Binding-site contacts:
Ligand atom O1A contacts residue GLY286 of chain 1.A at 3.3 Å (h-bond).
Ligand atom O3' contacts residue GLY285 of chain 1.A at 3.6 Å.
Ligand atom C5M contacts residue THR248 of chain 1.A at 3.5 Å.
Ligand atom C7' contacts residue SER10 of chain 1.A at 3.5 Å.
Ligand atom N3 contacts residue TRP267 of chain 1.A at 3.4 Å.
Ligand atom O2 contacts residue LEU270 of chain 1.A at 2.9 Å (h-bond).
Ligand atom O4' contacts residue GLY286 of chain 1.A at 3.4 Å.
Ligand atom O4C contacts residue PHE15 of chain 1.A at 3.4 Å.
Ligand atom C6' contacts residue TRP136 of chain 1.A at 3.5 Å (hydrophobic).
Ligand atom O2B contacts residue SER219 of chain 1.A at 2.7 Å (h-bond).
Ligand atom O2A contacts residue HIS283 of chain 1.A at 3.2 Å.
Ligand atom O1B contacts residue HIS283 of chain 1.A at 3.1 Å (h-bond).
Ligand atom PA contacts residue THR288 of chain 1.A at 3.4 Å.
Ligand atom O4 contacts residue TRP267 of chain 1.A at 3.3 Å.
Ligand atom O4' contacts residue VAL287 of chain 1.A at 3.5 Å (h-bond).
Ligand atom C2 contacts residue VAL268 of chain 1.A at 3.5 Å (hydrophobic).
Ligand atom O3A contacts residue HIS283 of chain 1.A at 3.4 Å (h-bond).
Ligand atom O3C contacts residue VAL287 of chain 1.A at 3.3 Å.
Ligand atom N3 contacts residue VAL268 of chain 1.A at 2.7 Å (h-bond).
Ligand atom C6 contacts residue TRP267 of chain 1.A at 3.5 Å (hydrophobic).
Ligand atom O1A contacts residue VAL287 of chain 1.A at 2.8 Å (h-bond).
Ligand atom O2A contacts residue THR288 of chain 1.A at 2.5 Å (h-bond).
Ligand atom C5M contacts residue GLY218 of chain 1.A at 3.4 Å.
Ligand atom O5C contacts residue ALA12 of chain 1.A at 3.4 Å.
Ligand atom O4' contacts residue ASP137 of chain 1.A at 2.6 Å (salt-bridge).
Ligand atom C4' contacts residue ASP137 of chain 1.A at 3.4 Å.
Ligand atom O3C contacts residue PHE15 of chain 1.A at 3.4 Å.
Ligand atom O1A contacts residue THR288 of chain 1.A at 2.8 Å (h-bond).
Ligand atom C4 contacts residue VAL268 of chain 1.A at 3.4 Å (hydrophobic).
Ligand atom O4 contacts residue ALA247 of chain 1.A at 3.4 Å.
Ligand atom C3' contacts residue GLY286 of chain 1.A at 3.5 Å.
Ligand atom N1 contacts residue TRP267 of chain 1.A at 3.5 Å.
Ligand atom O2A contacts residue GLY218 of chain 1.A at 3.4 Å.
Ligand atom O4 contacts residue VAL268 of chain 1.A at 3.0 Å (h-bond).
Ligand atom O3B contacts residue ALA12 of chain 1.A at 3.4 Å.
Ligand atom C4 contacts residue TRP267 of chain 1.A at 3.6 Å (hydrophobic).
Ligand atom O2 contacts residue ASN195 of chain 1.A at 3.2 Å.
Ligand atom C2 contacts residue TRP267 of chain 1.A at 3.5 Å (hydrophobic).
Ligand atom O3' contacts residue GLY286 of chain 1.A at 2.9 Å (h-bond).
Ligand atom O1A contacts residue GLY285 of chain 1.A at 3.0 Å.

Sequence of chain 1.A:
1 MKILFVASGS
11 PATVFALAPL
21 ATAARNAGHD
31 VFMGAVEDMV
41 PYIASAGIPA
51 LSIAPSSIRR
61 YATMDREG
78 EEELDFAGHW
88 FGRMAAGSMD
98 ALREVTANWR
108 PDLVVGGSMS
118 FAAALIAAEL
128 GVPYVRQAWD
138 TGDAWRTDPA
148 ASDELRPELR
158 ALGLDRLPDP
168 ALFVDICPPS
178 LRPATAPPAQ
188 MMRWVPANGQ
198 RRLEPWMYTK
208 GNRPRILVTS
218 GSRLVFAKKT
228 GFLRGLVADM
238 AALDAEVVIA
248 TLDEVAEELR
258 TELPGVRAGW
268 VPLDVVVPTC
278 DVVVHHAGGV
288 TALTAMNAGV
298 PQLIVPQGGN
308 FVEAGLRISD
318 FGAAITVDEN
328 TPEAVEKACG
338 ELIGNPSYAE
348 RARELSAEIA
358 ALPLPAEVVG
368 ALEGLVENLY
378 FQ

A protein and the small-molecule ligand that binds it are described below.
Small molecule (SMILES): Cc1cn([C@H]2C[C@H](O)[C@@H](COP(=O)(O)OP(=O)(O)O[C@@H]3C[C@@H](O)[C@H](O)[C@@H](C)C3)O2)c(=O)[nH]c1=O